This small molecule binds to this protein.
Small molecule (SMILES): CC(=O)N[C@H]1[C@H](O[C@H]2[C@H](O)[C@@H](NC(C)=O)CO[C@@H]2CO)O[C@H](CO)[C@@H](O)[C@@H]1O

Sequence of chain 1.E:
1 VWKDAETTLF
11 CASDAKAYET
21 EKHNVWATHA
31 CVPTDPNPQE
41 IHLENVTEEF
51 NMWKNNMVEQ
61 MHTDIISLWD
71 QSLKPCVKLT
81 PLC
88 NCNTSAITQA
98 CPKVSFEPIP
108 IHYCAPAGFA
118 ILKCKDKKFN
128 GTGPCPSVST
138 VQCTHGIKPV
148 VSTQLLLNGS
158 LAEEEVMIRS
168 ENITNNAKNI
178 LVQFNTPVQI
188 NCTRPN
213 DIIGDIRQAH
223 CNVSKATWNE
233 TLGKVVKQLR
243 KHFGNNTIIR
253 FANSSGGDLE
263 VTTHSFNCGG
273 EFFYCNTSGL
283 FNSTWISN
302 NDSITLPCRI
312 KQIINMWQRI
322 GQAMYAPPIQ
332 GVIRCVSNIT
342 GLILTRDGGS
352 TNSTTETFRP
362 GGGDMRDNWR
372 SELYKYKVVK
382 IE

Binding-site contacts:
Ligand atom O7 contacts residue VAL337 of chain 1.E at 4.2 Å.
Ligand atom O7 contacts residue NAG1 of chain 1.G at 3.3 Å (h-bond).
Ligand atom C8 contacts residue NAG1 of chain 1.G at 3.3 Å.
Ligand atom C7 contacts residue ASN339 of chain 1.E at 3.6 Å.
Ligand atom C8 contacts residue ASN339 of chain 1.E at 3.5 Å.
Ligand atom C8 contacts residue SER338 of chain 1.E at 4.5 Å.
Ligand atom C7 contacts residue NAG1 of chain 1.G at 3.8 Å.
Ligand atom O7 contacts residue SER338 of chain 1.E at 3.9 Å.
Ligand atom O5 contacts residue ASN339 of chain 1.E at 2.4 Å (h-bond).
Ligand atom C8 contacts residue VAL337 of chain 1.E at 4.1 Å (hydrophobic).
Ligand atom C7 contacts residue SER338 of chain 1.E at 4.3 Å.
Ligand atom C3 contacts residue ASN339 of chain 1.E at 3.8 Å.
Ligand atom O7 contacts residue ASN155 of chain 1.E at 2.9 Å (h-bond).
Ligand atom O7 contacts residue ASN339 of chain 1.E at 4.2 Å.
Ligand atom C2 contacts residue ASN339 of chain 1.E at 2.4 Å.
Ligand atom C5 contacts residue ASN339 of chain 1.E at 3.7 Å.
Ligand atom C7 contacts residue ASN155 of chain 1.E at 4.0 Å.
Ligand atom C1 contacts residue ASN339 of chain 1.E at 1.4 Å.
Ligand atom N2 contacts residue ASN155 of chain 1.E at 4.5 Å.
Ligand atom C4 contacts residue ASN339 of chain 1.E at 4.2 Å.
Ligand atom N2 contacts residue ASN339 of chain 1.E at 2.9 Å (h-bond).